Sequence of chain 1.A:
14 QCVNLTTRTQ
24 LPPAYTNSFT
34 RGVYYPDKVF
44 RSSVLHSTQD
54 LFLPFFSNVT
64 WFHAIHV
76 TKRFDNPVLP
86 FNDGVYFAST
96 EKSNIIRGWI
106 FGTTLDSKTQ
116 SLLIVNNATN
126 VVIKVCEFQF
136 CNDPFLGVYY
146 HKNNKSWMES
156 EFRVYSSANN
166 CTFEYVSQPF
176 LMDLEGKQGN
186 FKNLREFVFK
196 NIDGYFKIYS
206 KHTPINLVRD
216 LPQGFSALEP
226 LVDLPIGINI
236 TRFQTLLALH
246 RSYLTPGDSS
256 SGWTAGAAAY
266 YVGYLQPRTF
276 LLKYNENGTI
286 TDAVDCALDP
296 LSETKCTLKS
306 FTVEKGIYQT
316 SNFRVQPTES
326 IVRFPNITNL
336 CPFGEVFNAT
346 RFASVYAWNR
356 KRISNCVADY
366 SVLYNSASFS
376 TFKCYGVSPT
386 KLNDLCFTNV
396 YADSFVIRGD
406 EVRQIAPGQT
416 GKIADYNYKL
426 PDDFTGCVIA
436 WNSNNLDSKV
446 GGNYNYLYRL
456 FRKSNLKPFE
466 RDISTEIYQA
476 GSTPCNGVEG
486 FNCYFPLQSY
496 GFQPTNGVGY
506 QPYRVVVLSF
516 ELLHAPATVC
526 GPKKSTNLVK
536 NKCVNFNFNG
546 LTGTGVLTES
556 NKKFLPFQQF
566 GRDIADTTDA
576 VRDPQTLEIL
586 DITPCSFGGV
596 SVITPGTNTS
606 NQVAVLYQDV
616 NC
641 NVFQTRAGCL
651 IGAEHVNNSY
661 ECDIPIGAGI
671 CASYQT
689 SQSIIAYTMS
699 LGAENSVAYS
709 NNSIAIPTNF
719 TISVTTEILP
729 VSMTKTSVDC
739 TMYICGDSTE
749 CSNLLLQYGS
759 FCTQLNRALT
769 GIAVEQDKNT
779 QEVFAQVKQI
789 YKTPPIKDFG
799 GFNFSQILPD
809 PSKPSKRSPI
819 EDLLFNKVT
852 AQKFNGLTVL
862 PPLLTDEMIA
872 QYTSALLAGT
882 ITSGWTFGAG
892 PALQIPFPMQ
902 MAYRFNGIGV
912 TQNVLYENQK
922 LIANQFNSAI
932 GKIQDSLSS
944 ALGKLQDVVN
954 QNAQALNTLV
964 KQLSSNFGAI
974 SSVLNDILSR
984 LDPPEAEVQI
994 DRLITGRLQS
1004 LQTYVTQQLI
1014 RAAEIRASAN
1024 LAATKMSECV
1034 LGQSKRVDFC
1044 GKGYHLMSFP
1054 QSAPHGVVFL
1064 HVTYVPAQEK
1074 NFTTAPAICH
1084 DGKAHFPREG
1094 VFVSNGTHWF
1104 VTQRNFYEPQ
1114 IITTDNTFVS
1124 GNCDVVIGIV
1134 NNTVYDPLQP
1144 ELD

This protein binds this small molecule.
Small molecule (SMILES): CC(=O)N[C@@H]1[C@@H](O)[C@H](O)[C@@H](CO)O[C@H]1O

Binding-site contacts:
Ligand atom O6 contacts residue ILE1132 of chain 1.A at 4.2 Å.
Ligand atom N2 contacts residue ASN1134 of chain 1.A at 2.9 Å (h-bond).
Ligand atom O6 contacts residue ASN1134 of chain 1.A at 4.2 Å.
Ligand atom C1 contacts residue ASN1134 of chain 1.A at 1.4 Å.
Ligand atom C7 contacts residue ASN1134 of chain 1.A at 3.8 Å.
Ligand atom O5 contacts residue ASN1134 of chain 1.A at 2.4 Å (h-bond).
Ligand atom O7 contacts residue ASN1134 of chain 1.A at 4.3 Å.
Ligand atom C3 contacts residue ASN1134 of chain 1.A at 3.8 Å.
Ligand atom C2 contacts residue ASN1134 of chain 1.A at 2.5 Å.
Ligand atom C4 contacts residue ASN1134 of chain 1.A at 4.2 Å.
Ligand atom C5 contacts residue ASN1134 of chain 1.A at 3.7 Å.